Binding-site contacts:
Ligand atom C6 contacts residue THR48 of chain 1.B at 4.4 Å.
Ligand atom C7 contacts residue ASN75 of chain 1.A at 3.2 Å.
Ligand atom O5 contacts residue THR48 of chain 1.B at 4.3 Å.
Ligand atom O5 contacts residue ASN75 of chain 1.A at 3.8 Å.
Ligand atom O7 contacts residue ASN75 of chain 1.A at 2.6 Å (h-bond).
Ligand atom O6 contacts residue CYS45 of chain 1.B at 3.9 Å.
Ligand atom N2 contacts residue ASN75 of chain 1.A at 3.0 Å (h-bond).
Ligand atom C6 contacts residue CYS45 of chain 1.B at 4.1 Å (hydrophobic).
Ligand atom O6 contacts residue THR48 of chain 1.B at 3.3 Å.
Ligand atom C1 contacts residue ASN75 of chain 1.A at 2.7 Å.
Ligand atom C2 contacts residue ASN75 of chain 1.A at 3.1 Å.

Sequence of chain 1.B:
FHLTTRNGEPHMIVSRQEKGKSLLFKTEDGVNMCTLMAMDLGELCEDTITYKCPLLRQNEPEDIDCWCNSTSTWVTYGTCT

A small-molecule ligand and the protein it binds are described below.
Small molecule (SMILES): CC(=O)N[C@H]1[C@@H](O[C@H]2[C@H](O)[C@@H](NC(C)=O)CO[C@@H]2CO)O[C@H](CO)[C@@H](O)[C@@H]1O

Sequence of chain 1.A:
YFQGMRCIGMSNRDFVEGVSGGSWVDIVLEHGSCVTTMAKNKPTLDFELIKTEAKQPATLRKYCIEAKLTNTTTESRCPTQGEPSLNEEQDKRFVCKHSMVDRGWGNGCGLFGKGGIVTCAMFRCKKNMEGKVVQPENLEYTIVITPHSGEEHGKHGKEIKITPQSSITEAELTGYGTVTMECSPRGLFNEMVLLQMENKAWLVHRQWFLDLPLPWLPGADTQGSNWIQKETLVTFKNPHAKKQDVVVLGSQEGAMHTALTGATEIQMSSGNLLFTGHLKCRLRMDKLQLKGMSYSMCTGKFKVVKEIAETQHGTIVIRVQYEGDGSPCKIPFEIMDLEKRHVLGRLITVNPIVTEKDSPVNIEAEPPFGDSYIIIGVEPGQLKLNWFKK